Sequence of chain 1.C:
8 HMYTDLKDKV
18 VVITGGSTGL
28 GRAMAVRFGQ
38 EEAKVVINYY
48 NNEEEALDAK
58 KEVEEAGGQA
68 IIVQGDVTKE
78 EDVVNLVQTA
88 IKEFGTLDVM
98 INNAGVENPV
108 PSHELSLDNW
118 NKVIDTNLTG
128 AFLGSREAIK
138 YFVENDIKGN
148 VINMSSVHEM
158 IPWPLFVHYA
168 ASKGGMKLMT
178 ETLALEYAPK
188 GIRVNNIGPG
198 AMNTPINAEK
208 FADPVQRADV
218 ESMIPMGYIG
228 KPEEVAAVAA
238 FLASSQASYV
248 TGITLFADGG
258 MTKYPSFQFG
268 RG

Binding-site contacts:
Ligand atom O6 contacts residue GLY269 of chain 1.C at 2.7 Å (h-bond).
Ligand atom C6 contacts residue GLY269 of chain 1.C at 3.1 Å.
Ligand atom C4 contacts residue LYS207 of chain 1.A at 3.7 Å.
Ligand atom C2 contacts residue TRP160 of chain 1.A at 3.7 Å (hydrophobic).
Ligand atom C4 contacts residue GLY269 of chain 1.C at 3.1 Å.
Ligand atom C3 contacts residue NAI1 of chain 1.E at 3.5 Å.
Ligand atom O4 contacts residue LYS207 of chain 1.A at 3.0 Å (salt-bridge).
Ligand atom O1 contacts residue TYR166 of chain 1.A at 2.6 Å (h-bond).
Ligand atom C2 contacts residue TYR166 of chain 1.A at 3.8 Å (hydrophobic).
Ligand atom C6 contacts residue MET258 of chain 1.A at 3.8 Å (hydrophobic).
Ligand atom C2 contacts residue GLU104 of chain 1.A at 3.2 Å.
Ligand atom C6 contacts residue ALA198 of chain 1.A at 3.6 Å (hydrophobic).
Ligand atom C1 contacts residue SER153 of chain 1.A at 3.6 Å.
Ligand atom O5 contacts residue HIS155 of chain 1.A at 3.2 Å.
Ligand atom C3 contacts residue GLU104 of chain 1.A at 3.9 Å.
Ligand atom O3 contacts residue GLU104 of chain 1.A at 2.7 Å (salt-bridge).
Ligand atom O3 contacts residue ASN204 of chain 1.A at 2.6 Å (h-bond).
Ligand atom C1 contacts residue TYR166 of chain 1.A at 3.6 Å (hydrophobic).
Ligand atom O3 contacts residue TRP160 of chain 1.A at 3.6 Å.
Ligand atom C5 contacts residue GLY269 of chain 1.C at 3.7 Å.
Ligand atom C4 contacts residue TRP160 of chain 1.A at 3.8 Å (hydrophobic).
Ligand atom C3 contacts residue TRP160 of chain 1.A at 3.9 Å (hydrophobic).
Ligand atom O4 contacts residue ALA198 of chain 1.A at 3.8 Å.
Ligand atom O1 contacts residue HIS155 of chain 1.A at 3.6 Å.
Ligand atom O6 contacts residue PHE264 of chain 1.C at 3.8 Å.
Ligand atom O2 contacts residue TYR166 of chain 1.A at 3.2 Å (h-bond).
Ligand atom O1 contacts residue SER153 of chain 1.A at 2.6 Å (h-bond).
Ligand atom O2 contacts residue GLU104 of chain 1.A at 2.8 Å (salt-bridge).
Ligand atom O6 contacts residue HIS155 of chain 1.A at 2.8 Å (h-bond).
Ligand atom C1 contacts residue NAI1 of chain 1.E at 3.3 Å.
Ligand atom O2 contacts residue NAI1 of chain 1.E at 3.5 Å.
Ligand atom C5 contacts residue ALA198 of chain 1.A at 4.0 Å (hydrophobic).
Ligand atom C3 contacts residue ASN204 of chain 1.A at 3.5 Å.
Ligand atom C6 contacts residue HIS155 of chain 1.A at 3.7 Å.
Ligand atom O3 contacts residue LYS207 of chain 1.A at 3.3 Å (salt-bridge).
Ligand atom O1 contacts residue NAI1 of chain 1.E at 3.2 Å.
Ligand atom C1 contacts residue HIS155 of chain 1.A at 3.9 Å.
Ligand atom O4 contacts residue ASN204 of chain 1.A at 3.6 Å (h-bond).
Ligand atom O4 contacts residue GLY269 of chain 1.C at 2.6 Å (h-bond).
Ligand atom O5 contacts residue SER153 of chain 1.A at 3.7 Å.

The small molecule below binds the protein below.
Small molecule (SMILES): OC[C@H]1O[C@@H](O)[C@H](O)[C@@H](O)[C@@H]1O

Sequence of chain 1.A:
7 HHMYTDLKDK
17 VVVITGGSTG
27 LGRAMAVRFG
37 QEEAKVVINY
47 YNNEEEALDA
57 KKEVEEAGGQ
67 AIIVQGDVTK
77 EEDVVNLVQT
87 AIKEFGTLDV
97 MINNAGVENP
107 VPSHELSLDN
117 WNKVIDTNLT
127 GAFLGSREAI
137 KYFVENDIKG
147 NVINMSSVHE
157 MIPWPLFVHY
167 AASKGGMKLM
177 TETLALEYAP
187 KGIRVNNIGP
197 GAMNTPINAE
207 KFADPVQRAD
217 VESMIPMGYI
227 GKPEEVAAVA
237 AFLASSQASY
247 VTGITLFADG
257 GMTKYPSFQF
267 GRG